The small molecule below binds the protein below.
Small molecule (SMILES): CCCc1nc2ncnn2c(-c2ccncc2)c1C(=O)OCC

Binding-site contacts:
Ligand atom O1 contacts residue TYR57 of chain 2.A at 3.9 Å.
Ligand atom N4 contacts residue LEU24 of chain 1.A at 4.0 Å.
Ligand atom C15 contacts residue ARG23 of chain 1.A at 3.9 Å.
Ligand atom C9 contacts residue MET50 of chain 2.A at 3.6 Å (hydrophobic).
Ligand atom C11 contacts residue SER53 of chain 2.A at 3.6 Å.
Ligand atom C11 contacts residue CYS52 of chain 2.A at 3.6 Å (hydrophobic).
Ligand atom N4 contacts residue MET50 of chain 2.A at 3.6 Å.
Ligand atom C15 contacts residue TYR57 of chain 2.A at 3.8 Å (hydrophobic).
Ligand atom C contacts residue MET50 of chain 2.A at 3.5 Å (hydrophobic).
Ligand atom C6 contacts residue ARG23 of chain 1.A at 3.9 Å.
Ligand atom C9 contacts residue SER53 of chain 2.A at 3.7 Å.
Ligand atom N2 contacts residue TYR57 of chain 2.A at 3.7 Å.
Ligand atom C9 contacts residue GLY54 of chain 2.A at 3.8 Å.
Ligand atom C5 contacts residue ARG23 of chain 1.A at 3.4 Å.
Ligand atom O1 contacts residue GLY54 of chain 2.A at 3.9 Å.
Ligand atom N2 contacts residue MET50 of chain 2.A at 2.8 Å (h-bond).
Ligand atom N4 contacts residue TYR57 of chain 2.A at 3.9 Å.
Ligand atom C contacts residue TYR57 of chain 2.A at 3.5 Å (hydrophobic).
Ligand atom N4 contacts residue ASN20 of chain 1.A at 3.4 Å.
Ligand atom C11 contacts residue GLN112 of chain 2.A at 3.9 Å.
Ligand atom N3 contacts residue TYR57 of chain 2.A at 3.5 Å.
Ligand atom C15 contacts residue ASN20 of chain 1.A at 3.2 Å.
Ligand atom C7 contacts residue TYR57 of chain 2.A at 3.8 Å (hydrophobic).
Ligand atom N3 contacts residue ARG23 of chain 1.A at 3.8 Å.
Ligand atom C9 contacts residue TYR57 of chain 2.A at 3.9 Å (hydrophobic).
Ligand atom N1 contacts residue ARG23 of chain 1.A at 3.4 Å (salt-bridge).
Ligand atom C11 contacts residue GLY54 of chain 2.A at 3.3 Å.
Ligand atom C4 contacts residue ARG23 of chain 1.A at 4.0 Å.
Ligand atom C contacts residue ASN20 of chain 1.A at 3.8 Å.
Ligand atom C6 contacts residue ASN20 of chain 1.A at 3.4 Å.
Ligand atom N4 contacts residue ALA51 of chain 2.A at 3.8 Å.
Ligand atom C15 contacts residue LEU24 of chain 1.A at 3.6 Å (hydrophobic).
Ligand atom C12 contacts residue TYR57 of chain 2.A at 3.8 Å (hydrophobic).
Ligand atom N contacts residue TYR57 of chain 2.A at 3.4 Å.
Ligand atom N2 contacts residue ASN20 of chain 1.A at 3.7 Å.
Ligand atom C5 contacts residue ASN20 of chain 1.A at 3.7 Å.
Ligand atom C1 contacts residue TYR57 of chain 2.A at 3.8 Å (hydrophobic).
Ligand atom C13 contacts residue GLY54 of chain 2.A at 4.0 Å.
Ligand atom C8 contacts residue MET50 of chain 2.A at 3.7 Å (hydrophobic).
Ligand atom C8 contacts residue TYR57 of chain 2.A at 3.8 Å (hydrophobic).

Sequence of chain 1.A:
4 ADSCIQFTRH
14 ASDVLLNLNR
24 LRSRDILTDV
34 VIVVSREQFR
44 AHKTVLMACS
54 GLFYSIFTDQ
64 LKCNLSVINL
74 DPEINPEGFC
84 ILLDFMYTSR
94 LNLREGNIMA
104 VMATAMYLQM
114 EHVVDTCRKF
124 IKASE

Sequence of chain 2.A:
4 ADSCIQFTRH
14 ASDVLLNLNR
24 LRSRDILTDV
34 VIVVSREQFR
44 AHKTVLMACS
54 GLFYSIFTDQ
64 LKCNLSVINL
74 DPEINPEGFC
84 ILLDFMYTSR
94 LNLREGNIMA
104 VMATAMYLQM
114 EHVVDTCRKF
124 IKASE